Sequence of chain 6.A:
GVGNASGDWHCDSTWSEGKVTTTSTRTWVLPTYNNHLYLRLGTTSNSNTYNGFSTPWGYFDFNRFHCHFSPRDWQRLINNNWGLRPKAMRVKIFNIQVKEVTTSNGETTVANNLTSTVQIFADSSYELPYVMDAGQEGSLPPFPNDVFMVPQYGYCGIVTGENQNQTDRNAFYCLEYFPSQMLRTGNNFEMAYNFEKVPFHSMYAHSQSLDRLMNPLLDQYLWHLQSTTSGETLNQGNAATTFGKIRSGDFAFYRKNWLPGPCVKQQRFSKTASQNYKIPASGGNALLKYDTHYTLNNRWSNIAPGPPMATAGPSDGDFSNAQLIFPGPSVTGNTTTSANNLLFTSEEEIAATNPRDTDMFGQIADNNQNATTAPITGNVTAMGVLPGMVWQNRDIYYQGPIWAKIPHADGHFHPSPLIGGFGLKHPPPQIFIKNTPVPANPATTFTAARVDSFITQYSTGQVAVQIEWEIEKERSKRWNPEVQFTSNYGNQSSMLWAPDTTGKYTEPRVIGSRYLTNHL

This small molecule binds to this protein.
Small molecule (SMILES): Nc1ncnc2c1ncn2[C@H]1C[C@H](O)[C@@H](COP(=O)(O)O)O1

Binding-site contacts:
Ligand atom N6 contacts residue PRO628 of chain 6.A at 3.4 Å (h-bond).
Ligand atom C2' contacts residue PRO628 of chain 6.A at 3.6 Å (hydrophobic).
Ligand atom N9 contacts residue HIS627 of chain 6.A at 4.3 Å.
Ligand atom N3 contacts residue PRO628 of chain 6.A at 3.5 Å (h-bond).
Ligand atom C6 contacts residue SER629 of chain 6.A at 3.5 Å.
Ligand atom C4 contacts residue PRO412 of chain 6.A at 4.1 Å (hydrophobic).
Ligand atom C5 contacts residue PRO628 of chain 6.A at 2.7 Å (hydrophobic).
Ligand atom C2' contacts residue HIS627 of chain 6.A at 3.2 Å.
Ligand atom N7 contacts residue PRO412 of chain 6.A at 4.3 Å.
Ligand atom N9 contacts residue PRO412 of chain 6.A at 4.2 Å.
Ligand atom N1 contacts residue GLY636 of chain 6.A at 2.9 Å (h-bond).
Ligand atom C1' contacts residue PRO628 of chain 6.A at 3.9 Å (hydrophobic).
Ligand atom C2 contacts residue PRO412 of chain 6.A at 4.3 Å (hydrophobic).
Ligand atom N3 contacts residue PRO412 of chain 6.A at 4.3 Å.
Ligand atom C8 contacts residue SER629 of chain 6.A at 4.2 Å.
Ligand atom N7 contacts residue PRO628 of chain 6.A at 3.3 Å (h-bond).
Ligand atom N7 contacts residue ASN606 of chain 6.A at 4.2 Å.
Ligand atom C6 contacts residue GLY636 of chain 6.A at 3.6 Å.
Ligand atom C8 contacts residue HIS627 of chain 6.A at 3.5 Å.
Ligand atom N1 contacts residue VAL411 of chain 6.A at 4.3 Å.
Ligand atom C5 contacts residue PRO412 of chain 6.A at 4.2 Å (hydrophobic).
Ligand atom N1 contacts residue PRO628 of chain 6.A at 3.2 Å (h-bond).
Ligand atom N6 contacts residue GLY634 of chain 6.A at 3.8 Å.
Ligand atom C2 contacts residue GLY636 of chain 6.A at 3.2 Å.
Ligand atom N7 contacts residue HIS627 of chain 6.A at 4.1 Å.
Ligand atom N9 contacts residue PRO628 of chain 6.A at 3.7 Å.
Ligand atom C2 contacts residue PRO628 of chain 6.A at 3.5 Å (hydrophobic).
Ligand atom C1' contacts residue HIS627 of chain 6.A at 4.3 Å.
Ligand atom C8 contacts residue PRO412 of chain 6.A at 4.3 Å (hydrophobic).
Ligand atom C3' contacts residue HIS627 of chain 6.A at 4.3 Å.
Ligand atom C6 contacts residue PRO628 of chain 6.A at 2.8 Å (hydrophobic).
Ligand atom O3' contacts residue PRO628 of chain 6.A at 4.1 Å.
Ligand atom C6 contacts residue PRO412 of chain 6.A at 4.3 Å (hydrophobic).
Ligand atom N6 contacts residue GLY636 of chain 6.A at 3.2 Å (h-bond).
Ligand atom C4 contacts residue PRO628 of chain 6.A at 3.0 Å (hydrophobic).
Ligand atom C5 contacts residue SER629 of chain 6.A at 3.5 Å.
Ligand atom N6 contacts residue PHE635 of chain 6.A at 3.7 Å.
Ligand atom N7 contacts residue SER629 of chain 6.A at 3.1 Å (h-bond).
Ligand atom N6 contacts residue SER629 of chain 6.A at 3.0 Å (h-bond).
Ligand atom C8 contacts residue PRO628 of chain 6.A at 3.8 Å (hydrophobic).